Sequence of chain 1.B:
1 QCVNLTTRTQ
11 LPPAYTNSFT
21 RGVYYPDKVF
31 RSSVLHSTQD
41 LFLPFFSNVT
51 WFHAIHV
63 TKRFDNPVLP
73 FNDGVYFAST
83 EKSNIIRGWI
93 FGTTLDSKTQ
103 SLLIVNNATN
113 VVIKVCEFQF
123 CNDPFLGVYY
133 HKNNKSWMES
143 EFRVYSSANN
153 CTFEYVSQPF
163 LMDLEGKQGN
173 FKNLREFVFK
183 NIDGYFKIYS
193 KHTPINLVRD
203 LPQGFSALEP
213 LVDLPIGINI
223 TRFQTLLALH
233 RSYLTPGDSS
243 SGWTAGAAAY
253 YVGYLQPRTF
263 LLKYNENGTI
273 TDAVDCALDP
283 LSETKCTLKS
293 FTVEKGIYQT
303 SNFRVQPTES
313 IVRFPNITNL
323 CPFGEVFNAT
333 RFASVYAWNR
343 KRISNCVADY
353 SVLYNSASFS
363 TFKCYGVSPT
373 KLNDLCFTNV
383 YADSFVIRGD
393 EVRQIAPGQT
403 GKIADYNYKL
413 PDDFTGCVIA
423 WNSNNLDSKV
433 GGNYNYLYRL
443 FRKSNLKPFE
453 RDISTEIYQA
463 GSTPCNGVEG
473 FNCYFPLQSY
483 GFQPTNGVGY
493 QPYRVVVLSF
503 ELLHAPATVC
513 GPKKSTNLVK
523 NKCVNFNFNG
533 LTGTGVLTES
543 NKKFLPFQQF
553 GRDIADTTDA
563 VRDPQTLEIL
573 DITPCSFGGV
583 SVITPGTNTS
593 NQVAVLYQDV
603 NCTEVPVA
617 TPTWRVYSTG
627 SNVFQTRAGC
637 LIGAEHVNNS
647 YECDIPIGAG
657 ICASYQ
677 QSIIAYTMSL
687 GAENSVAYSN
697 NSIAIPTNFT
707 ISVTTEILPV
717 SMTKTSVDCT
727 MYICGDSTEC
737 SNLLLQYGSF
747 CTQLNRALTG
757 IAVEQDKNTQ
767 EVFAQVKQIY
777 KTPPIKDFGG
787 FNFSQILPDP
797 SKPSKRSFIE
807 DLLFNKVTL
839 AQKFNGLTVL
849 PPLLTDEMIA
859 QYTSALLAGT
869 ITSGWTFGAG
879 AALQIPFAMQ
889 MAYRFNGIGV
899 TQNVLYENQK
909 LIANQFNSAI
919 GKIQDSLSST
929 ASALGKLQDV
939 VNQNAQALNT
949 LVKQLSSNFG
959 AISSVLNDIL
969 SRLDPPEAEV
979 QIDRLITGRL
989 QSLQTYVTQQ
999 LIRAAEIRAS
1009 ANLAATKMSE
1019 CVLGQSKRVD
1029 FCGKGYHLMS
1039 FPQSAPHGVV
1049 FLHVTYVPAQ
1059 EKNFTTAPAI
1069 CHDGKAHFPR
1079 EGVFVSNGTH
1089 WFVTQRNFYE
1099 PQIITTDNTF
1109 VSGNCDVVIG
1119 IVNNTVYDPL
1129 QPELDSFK

This small molecule binds to this protein.
Small molecule (SMILES): CC(=O)N[C@H]1[C@H](O[C@H]2[C@H](O)[C@@H](NC(C)=O)CO[C@@H]2CO)O[C@H](CO)[C@@H](O)[C@@H]1O

Binding-site contacts:
Ligand atom C7 contacts residue ASN788 of chain 1.B at 3.9 Å.
Ligand atom O6 contacts residue GLN791 of chain 1.B at 2.9 Å (h-bond).
Ligand atom O6 contacts residue SER790 of chain 1.B at 3.8 Å.
Ligand atom C2 contacts residue ASN788 of chain 1.B at 2.5 Å.
Ligand atom C6 contacts residue SER790 of chain 1.B at 4.2 Å.
Ligand atom C1 contacts residue ASN788 of chain 1.B at 1.4 Å.
Ligand atom O5 contacts residue ASN788 of chain 1.B at 2.4 Å (h-bond).
Ligand atom C6 contacts residue GLN791 of chain 1.B at 4.2 Å.
Ligand atom C5 contacts residue SER790 of chain 1.B at 3.5 Å.
Ligand atom C4 contacts residue ASN788 of chain 1.B at 4.2 Å.
Ligand atom N2 contacts residue ASN788 of chain 1.B at 2.9 Å (h-bond).
Ligand atom C2 contacts residue SER790 of chain 1.B at 4.5 Å.
Ligand atom C3 contacts residue ASN788 of chain 1.B at 3.8 Å.
Ligand atom C1 contacts residue SER790 of chain 1.B at 3.3 Å.
Ligand atom O5 contacts residue SER790 of chain 1.B at 3.4 Å (h-bond).
Ligand atom O7 contacts residue ASN788 of chain 1.B at 4.5 Å.
Ligand atom C5 contacts residue ASN788 of chain 1.B at 3.6 Å.